The protein below binds the small molecule below.
Small molecule (SMILES): CC(=O)N[C@@H]1[C@@H](O)[C@H](O)[C@@H](CO)O[C@H]1O

Sequence of chain 1.A:
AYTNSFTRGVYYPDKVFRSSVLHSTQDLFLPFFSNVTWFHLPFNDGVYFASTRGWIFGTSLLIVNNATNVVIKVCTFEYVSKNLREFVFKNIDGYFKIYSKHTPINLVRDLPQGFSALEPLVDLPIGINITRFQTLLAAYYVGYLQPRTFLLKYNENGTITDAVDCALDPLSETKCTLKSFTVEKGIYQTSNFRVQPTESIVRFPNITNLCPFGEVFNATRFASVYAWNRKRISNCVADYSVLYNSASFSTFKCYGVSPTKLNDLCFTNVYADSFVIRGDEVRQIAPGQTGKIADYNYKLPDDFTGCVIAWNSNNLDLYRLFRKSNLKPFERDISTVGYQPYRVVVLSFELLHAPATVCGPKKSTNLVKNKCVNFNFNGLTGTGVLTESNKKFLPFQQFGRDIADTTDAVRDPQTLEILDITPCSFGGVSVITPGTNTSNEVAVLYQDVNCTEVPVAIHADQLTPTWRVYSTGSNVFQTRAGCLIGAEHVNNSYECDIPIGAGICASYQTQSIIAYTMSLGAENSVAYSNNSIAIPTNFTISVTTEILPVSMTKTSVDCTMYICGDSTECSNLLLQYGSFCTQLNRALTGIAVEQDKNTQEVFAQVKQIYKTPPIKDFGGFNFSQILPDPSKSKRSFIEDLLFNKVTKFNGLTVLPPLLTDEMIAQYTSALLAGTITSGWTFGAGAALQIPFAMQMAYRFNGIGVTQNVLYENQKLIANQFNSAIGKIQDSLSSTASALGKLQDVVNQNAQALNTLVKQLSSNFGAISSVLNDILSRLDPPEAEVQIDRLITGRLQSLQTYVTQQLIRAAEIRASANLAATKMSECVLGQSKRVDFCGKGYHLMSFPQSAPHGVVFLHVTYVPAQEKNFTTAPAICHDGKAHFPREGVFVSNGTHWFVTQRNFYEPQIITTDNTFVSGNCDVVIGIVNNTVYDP

Binding-site contacts:
Ligand atom C4 contacts residue SER376 of chain 1.A at 4.4 Å.
Ligand atom O5 contacts residue PHE347 of chain 1.A at 4.4 Å.
Ligand atom C8 contacts residue LEU446 of chain 1.A at 3.9 Å (hydrophobic).
Ligand atom O6 contacts residue VAL372 of chain 1.A at 4.1 Å.
Ligand atom C3 contacts residue ASN348 of chain 1.A at 3.8 Å.
Ligand atom C4 contacts residue ASN348 of chain 1.A at 4.2 Å.
Ligand atom C2 contacts residue ASN348 of chain 1.A at 2.5 Å.
Ligand atom C1 contacts residue ASN348 of chain 1.A at 1.4 Å.
Ligand atom O4 contacts residue SER378 of chain 1.A at 4.1 Å.
Ligand atom C5 contacts residue ASN348 of chain 1.A at 3.7 Å.
Ligand atom N2 contacts residue ASN348 of chain 1.A at 2.9 Å (h-bond).
Ligand atom O4 contacts residue SER376 of chain 1.A at 3.6 Å.
Ligand atom C4 contacts residue SER378 of chain 1.A at 4.2 Å.
Ligand atom O7 contacts residue ASN348 of chain 1.A at 4.4 Å.
Ligand atom O3 contacts residue SER378 of chain 1.A at 3.1 Å (h-bond).
Ligand atom C6 contacts residue ASN348 of chain 1.A at 4.4 Å.
Ligand atom C7 contacts residue ASN348 of chain 1.A at 3.8 Å.
Ligand atom O6 contacts residue ASN348 of chain 1.A at 4.5 Å.
Ligand atom O5 contacts residue ASN348 of chain 1.A at 2.4 Å (h-bond).
Ligand atom C3 contacts residue SER378 of chain 1.A at 4.2 Å.